A protein and the small-molecule ligand that binds it are described below.
Small molecule (SMILES): CC(=O)N[C@H]1[C@H](O[C@H]2[C@H](O)[C@@H](NC(C)=O)CO[C@@H]2CO)O[C@H](CO)[C@@H](O)[C@@H]1O

Sequence of chain 2.A:
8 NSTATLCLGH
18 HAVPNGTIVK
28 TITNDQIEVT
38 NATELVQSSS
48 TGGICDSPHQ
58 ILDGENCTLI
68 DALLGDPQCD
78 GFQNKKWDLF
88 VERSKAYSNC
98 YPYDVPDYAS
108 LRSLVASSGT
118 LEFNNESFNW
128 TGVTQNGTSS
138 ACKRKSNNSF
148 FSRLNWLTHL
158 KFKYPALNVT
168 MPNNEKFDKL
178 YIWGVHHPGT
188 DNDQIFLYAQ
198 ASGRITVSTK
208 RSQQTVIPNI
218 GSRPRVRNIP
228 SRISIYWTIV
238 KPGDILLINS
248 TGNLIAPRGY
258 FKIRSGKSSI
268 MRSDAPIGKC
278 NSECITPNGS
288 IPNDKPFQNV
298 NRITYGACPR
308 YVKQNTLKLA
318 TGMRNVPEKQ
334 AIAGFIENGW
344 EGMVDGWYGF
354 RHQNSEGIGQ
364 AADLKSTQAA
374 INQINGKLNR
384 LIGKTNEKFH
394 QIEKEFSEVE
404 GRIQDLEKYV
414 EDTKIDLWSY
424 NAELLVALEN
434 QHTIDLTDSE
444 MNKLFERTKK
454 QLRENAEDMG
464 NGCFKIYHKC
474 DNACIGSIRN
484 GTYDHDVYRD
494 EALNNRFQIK

Binding-site contacts:
Ligand atom O7 contacts residue SER247 of chain 2.A at 3.3 Å.
Ligand atom C4 contacts residue ASN246 of chain 2.A at 4.3 Å.
Ligand atom C8 contacts residue ARG201 of chain 2.A at 3.7 Å.
Ligand atom C6 contacts residue ASN165 of chain 2.A at 4.1 Å.
Ligand atom O5 contacts residue LEU164 of chain 2.A at 3.6 Å (h-bond).
Ligand atom C5 contacts residue ALA163 of chain 2.A at 4.2 Å (hydrophobic).
Ligand atom C5 contacts residue ASN165 of chain 2.A at 4.5 Å.
Ligand atom C6 contacts residue ALA163 of chain 2.A at 4.4 Å (hydrophobic).
Ligand atom C2 contacts residue ASN246 of chain 2.A at 2.5 Å.
Ligand atom C1 contacts residue LEU164 of chain 2.A at 3.7 Å (hydrophobic).
Ligand atom C5 contacts residue ASN246 of chain 2.A at 3.6 Å.
Ligand atom C3 contacts residue ALA163 of chain 2.A at 4.2 Å (hydrophobic).
Ligand atom C5 contacts residue NAG1 of chain 2.B at 4.0 Å.
Ligand atom C7 contacts residue ASN246 of chain 2.A at 3.5 Å.
Ligand atom O5 contacts residue ASN165 of chain 2.A at 3.6 Å.
Ligand atom C8 contacts residue NAG1 of chain 2.B at 4.2 Å.
Ligand atom O6 contacts residue ALA163 of chain 2.A at 3.7 Å.
Ligand atom O5 contacts residue ASN246 of chain 2.A at 2.4 Å (h-bond).
Ligand atom O7 contacts residue ARG201 of chain 2.A at 4.0 Å.
Ligand atom C7 contacts residue THR248 of chain 2.A at 4.3 Å.
Ligand atom C2 contacts residue ALA163 of chain 2.A at 4.2 Å (hydrophobic).
Ligand atom O4 contacts residue ALA163 of chain 2.A at 4.5 Å.
Ligand atom C1 contacts residue ASN246 of chain 2.A at 1.5 Å.
Ligand atom O3 contacts residue ALA163 of chain 2.A at 4.1 Å.
Ligand atom C2 contacts residue LEU164 of chain 2.A at 4.4 Å (hydrophobic).
Ligand atom O6 contacts residue ASN165 of chain 2.A at 4.0 Å.
Ligand atom N2 contacts residue ASN246 of chain 2.A at 3.0 Å (h-bond).
Ligand atom C1 contacts residue ALA163 of chain 2.A at 4.1 Å (hydrophobic).
Ligand atom O5 contacts residue ALA163 of chain 2.A at 3.9 Å.
Ligand atom O3 contacts residue THR248 of chain 2.A at 4.2 Å.
Ligand atom C7 contacts residue SER247 of chain 2.A at 4.1 Å.
Ligand atom C8 contacts residue ASN246 of chain 2.A at 4.0 Å.
Ligand atom C3 contacts residue ASN246 of chain 2.A at 3.8 Å.
Ligand atom O7 contacts residue ASN246 of chain 2.A at 3.8 Å.
Ligand atom C7 contacts residue ARG201 of chain 2.A at 4.3 Å.
Ligand atom O7 contacts residue THR248 of chain 2.A at 3.5 Å.
Ligand atom C6 contacts residue NAG1 of chain 2.B at 3.6 Å.
Ligand atom C4 contacts residue ALA163 of chain 2.A at 3.6 Å (hydrophobic).